Binding-site contacts:
Ligand atom C4 contacts residue LYS64 of chain 1.A at 3.6 Å.
Ligand atom C8 contacts residue LYS64 of chain 1.A at 3.5 Å.
Ligand atom N17 contacts residue ALA62 of chain 1.A at 3.5 Å.
Ligand atom N10 contacts residue ASP176 of chain 1.A at 3.7 Å.
Ligand atom N17 contacts residue SER113 of chain 1.A at 3.1 Å (h-bond).
Ligand atom C1 contacts residue GLY42 of chain 1.A at 3.9 Å.
Ligand atom C6 contacts residue THR175 of chain 1.A at 3.8 Å.
Ligand atom N9 contacts residue LEU112 of chain 1.A at 3.8 Å.
Ligand atom C1 contacts residue GLY44 of chain 1.A at 3.7 Å.
Ligand atom C8 contacts residue THR175 of chain 1.A at 3.2 Å.
Ligand atom N7 contacts residue LEU112 of chain 1.A at 3.7 Å.
Ligand atom N10 contacts residue LYS64 of chain 1.A at 2.8 Å (salt-bridge).
Ligand atom C8 contacts residue GLU83 of chain 1.A at 3.9 Å.
Ligand atom C15 contacts residue LEU165 of chain 1.A at 3.6 Å (hydrophobic).
Ligand atom C1 contacts residue GLU43 of chain 1.A at 3.8 Å.
Ligand atom N18 contacts residue SER113 of chain 1.A at 2.9 Å (h-bond).
Ligand atom C6 contacts residue VAL49 of chain 1.A at 3.8 Å (hydrophobic).
Ligand atom N9 contacts residue LYS64 of chain 1.A at 3.5 Å (salt-bridge).
Ligand atom N17 contacts residue ALA115 of chain 1.A at 3.0 Å (h-bond).
Ligand atom C11 contacts residue VAL49 of chain 1.A at 3.9 Å (hydrophobic).
Ligand atom C15 contacts residue ALA115 of chain 1.A at 3.8 Å (hydrophobic).
Ligand atom C1 contacts residue SER47 of chain 1.A at 3.7 Å.
Ligand atom N18 contacts residue ALA62 of chain 1.A at 3.4 Å.
Ligand atom C13 contacts residue LEU165 of chain 1.A at 3.9 Å (hydrophobic).
Ligand atom N10 contacts residue GLU83 of chain 1.A at 3.9 Å.
Ligand atom N17 contacts residue TYR114 of chain 1.A at 3.6 Å.
Ligand atom C19 contacts residue LEU165 of chain 1.A at 3.5 Å (hydrophobic).
Ligand atom C8 contacts residue ASP176 of chain 1.A at 3.6 Å.
Ligand atom C14 contacts residue LEU165 of chain 1.A at 3.4 Å (hydrophobic).
Ligand atom N9 contacts residue THR175 of chain 1.A at 3.0 Å (h-bond).
Ligand atom N16 contacts residue ALA115 of chain 1.A at 3.2 Å (h-bond).
Ligand atom N3 contacts residue LYS64 of chain 1.A at 3.7 Å.
Ligand atom C20 contacts residue THR175 of chain 1.A at 3.8 Å.
Ligand atom N9 contacts residue ASP176 of chain 1.A at 3.2 Å (salt-bridge).
Ligand atom N9 contacts residue GLU83 of chain 1.A at 2.9 Å (salt-bridge).
Ligand atom N7 contacts residue THR175 of chain 1.A at 2.8 Å (h-bond).
Ligand atom N17 contacts residue LEU165 of chain 1.A at 3.9 Å.
Ligand atom C1 contacts residue VAL49 of chain 1.A at 3.6 Å (hydrophobic).
Ligand atom C5 contacts residue VAL49 of chain 1.A at 3.5 Å (hydrophobic).
Ligand atom N18 contacts residue LEU165 of chain 1.A at 3.8 Å.

A protein and the small-molecule ligand that binds it are described below.
Small molecule (SMILES): CCNc1cc(-c2ccc3c(N)[nH]nc3c2)nc(N)n1

Sequence of chain 1.A:
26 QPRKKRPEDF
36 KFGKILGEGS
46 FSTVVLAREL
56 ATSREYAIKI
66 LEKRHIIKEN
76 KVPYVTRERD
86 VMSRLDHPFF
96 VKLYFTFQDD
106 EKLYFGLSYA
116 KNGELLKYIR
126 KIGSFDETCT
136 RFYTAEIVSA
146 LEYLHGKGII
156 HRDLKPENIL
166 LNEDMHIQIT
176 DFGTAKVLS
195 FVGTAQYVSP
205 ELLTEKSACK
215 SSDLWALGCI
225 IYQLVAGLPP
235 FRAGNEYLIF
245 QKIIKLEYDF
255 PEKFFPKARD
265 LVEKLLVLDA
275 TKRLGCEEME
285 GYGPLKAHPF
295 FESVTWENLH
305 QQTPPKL